Binding-site contacts:
Ligand atom N2 contacts residue V751 of chain 1.AK at 2.9 Å (h-bond).
Ligand atom C2 contacts residue V751 of chain 1.AK at 2.5 Å.
Ligand atom O3 contacts residue V751 of chain 1.AK at 3.6 Å.
Ligand atom C5 contacts residue V751 of chain 1.AK at 2.9 Å.
Ligand atom O5 contacts residue V751 of chain 1.AK at 2.3 Å (h-bond).
Ligand atom C1 contacts residue V751 of chain 1.AK at 1.4 Å.
Ligand atom O4 contacts residue V751 of chain 1.AK at 4.4 Å.
Ligand atom C7 contacts residue V751 of chain 1.AK at 3.5 Å.
Ligand atom C6 contacts residue V751 of chain 1.AK at 4.3 Å.
Ligand atom O7 contacts residue V751 of chain 1.AK at 3.9 Å.
Ligand atom C4 contacts residue V751 of chain 1.AK at 3.5 Å.
Ligand atom C8 contacts residue V751 of chain 1.AK at 4.0 Å.
Ligand atom C3 contacts residue V751 of chain 1.AK at 3.0 Å.

A small-molecule ligand and the protein it binds are described below.
Small molecule (SMILES): CC(=O)N[C@@H]1[C@@H](O)[C@H](O)[C@@H](CO)O[C@@H]1O